Binding-site contacts:
Ligand atom O contacts residue VAL180 of chain 3.I at 3.6 Å.
Ligand atom P contacts residue ARG131 of chain 3.I at 3.6 Å.
Ligand atom N contacts residue LEU176 of chain 3.I at 3.6 Å.
Ligand atom CD1 contacts residue LEU224 of chain 3.I at 4.2 Å (hydrophobic).
Ligand atom CB contacts residue TRP232 of chain 3.I at 3.6 Å (hydrophobic).
Ligand atom N contacts residue ASN228 of chain 3.I at 3.3 Å (h-bond).
Ligand atom O1P contacts residue ARG56 of chain 3.I at 2.8 Å (salt-bridge).
Ligand atom CB contacts residue ARG131 of chain 3.I at 4.0 Å.
Ligand atom P contacts residue ARG56 of chain 3.I at 3.6 Å.
Ligand atom O contacts residue ASN228 of chain 3.I at 2.8 Å (h-bond).
Ligand atom O contacts residue LEU176 of chain 3.I at 3.8 Å.
Ligand atom C contacts residue ASN228 of chain 3.I at 3.9 Å.
Ligand atom CB contacts residue ASN177 of chain 3.I at 3.4 Å.
Ligand atom O2P contacts residue ASN177 of chain 3.I at 4.0 Å.
Ligand atom CA contacts residue ASN228 of chain 3.I at 4.1 Å.
Ligand atom N contacts residue LEU231 of chain 3.I at 4.2 Å.
Ligand atom O1P contacts residue TYR132 of chain 3.I at 4.0 Å.
Ligand atom O3P contacts residue TYR132 of chain 3.I at 3.8 Å.
Ligand atom O1P contacts residue ARG131 of chain 3.I at 2.6 Å (salt-bridge).
Ligand atom C contacts residue ASN228 of chain 3.I at 4.2 Å.
Ligand atom O3P contacts residue ARG56 of chain 3.I at 2.6 Å (salt-bridge).
Ligand atom CA contacts residue ASN177 of chain 3.I at 3.5 Å.
Ligand atom CD1 contacts residue ILE221 of chain 3.I at 3.7 Å (hydrophobic).
Ligand atom N contacts residue ASN177 of chain 3.I at 2.8 Å (h-bond).
Ligand atom CB contacts residue ASN177 of chain 3.I at 3.7 Å.
Ligand atom C contacts residue LEU176 of chain 3.I at 4.0 Å (hydrophobic).
Ligand atom CA contacts residue ASN177 of chain 3.I at 3.8 Å.
Ligand atom CA contacts residue ASN228 of chain 3.I at 4.1 Å.
Ligand atom CG2 contacts residue ASN228 of chain 3.I at 3.5 Å.
Ligand atom CB contacts residue VAL180 of chain 3.I at 4.1 Å (hydrophobic).
Ligand atom CB contacts residue LEU176 of chain 3.I at 4.2 Å (hydrophobic).
Ligand atom C contacts residue ASN177 of chain 3.I at 3.6 Å.
Ligand atom O2P contacts residue ARG131 of chain 3.I at 2.7 Å (salt-bridge).
Ligand atom O2P contacts residue TYR132 of chain 3.I at 2.7 Å (h-bond).
Ligand atom CD contacts residue LEU224 of chain 3.I at 3.7 Å (hydrophobic).
Ligand atom CG contacts residue LEU224 of chain 3.I at 4.0 Å (hydrophobic).
Ligand atom P contacts residue TYR132 of chain 3.I at 3.7 Å.
Ligand atom CA contacts residue LEU176 of chain 3.I at 3.8 Å (hydrophobic).
Ligand atom CD2 contacts residue LYS124 of chain 3.I at 4.0 Å.
Ligand atom C contacts residue VAL180 of chain 3.I at 4.1 Å (hydrophobic).

Sequence of chain 3.I:
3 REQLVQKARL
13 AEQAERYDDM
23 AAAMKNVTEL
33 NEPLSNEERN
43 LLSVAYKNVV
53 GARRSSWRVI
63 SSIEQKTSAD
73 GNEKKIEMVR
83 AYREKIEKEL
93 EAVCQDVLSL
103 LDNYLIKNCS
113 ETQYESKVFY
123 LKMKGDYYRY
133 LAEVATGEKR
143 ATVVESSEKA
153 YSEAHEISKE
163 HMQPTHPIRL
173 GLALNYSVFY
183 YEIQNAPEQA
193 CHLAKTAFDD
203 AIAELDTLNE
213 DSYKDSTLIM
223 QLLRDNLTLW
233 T

The protein below binds the small molecule below.
Small molecule (SMILES): CC[C@H](C)[C@H](NC(=O)[C@H](C)N)C(=O)N[C@@H](COP(=O)(O)O)C(=O)N[C@@H](CC(C)C)C(=O)N1CCC[C@H]1C(=O)O